Binding-site contacts:
Ligand atom C10 contacts residue ALA109 of chain 1.B at 3.5 Å (hydrophobic).
Ligand atom N11 contacts residue ALA109 of chain 1.B at 3.0 Å (h-bond).
Ligand atom N27 contacts residue ALA57 of chain 1.B at 3.5 Å.
Ligand atom C17 contacts residue LEU29 of chain 1.B at 4.0 Å (hydrophobic).
Ligand atom C14 contacts residue LEU29 of chain 1.B at 3.6 Å (hydrophobic).
Ligand atom C28 contacts residue LEU175 of chain 1.B at 3.7 Å (hydrophobic).
Ligand atom N27 contacts residue GLU107 of chain 1.B at 3.0 Å (salt-bridge).
Ligand atom O29 contacts residue GLU107 of chain 1.B at 4.0 Å.
Ligand atom C9 contacts residue ALA109 of chain 1.B at 3.4 Å (hydrophobic).
Ligand atom C28 contacts residue ALA57 of chain 1.B at 3.9 Å (hydrophobic).
Ligand atom C4 contacts residue SER110 of chain 1.B at 3.0 Å.
Ligand atom C18 contacts residue LEU175 of chain 1.B at 3.8 Å (hydrophobic).
Ligand atom C28 contacts residue ALA109 of chain 1.B at 3.6 Å (hydrophobic).
Ligand atom C26 contacts residue GLU107 of chain 1.B at 3.6 Å.
Ligand atom C28 contacts residue GLU107 of chain 1.B at 3.9 Å.
Ligand atom C10 contacts residue LEU29 of chain 1.B at 3.6 Å (hydrophobic).
Ligand atom C25 contacts residue ILE90 of chain 1.B at 3.5 Å (hydrophobic).
Ligand atom C20 contacts residue LEU175 of chain 1.B at 3.5 Å (hydrophobic).
Ligand atom N11 contacts residue LEU29 of chain 1.B at 3.9 Å.
Ligand atom C12 contacts residue LEU29 of chain 1.B at 3.9 Å (hydrophobic).
Ligand atom C24 contacts residue ILE90 of chain 1.B at 3.7 Å (hydrophobic).
Ligand atom F22 contacts residue VAL37 of chain 1.B at 3.7 Å.
Ligand atom C3 contacts residue SER110 of chain 1.B at 3.6 Å.
Ligand atom C26 contacts residue ALA57 of chain 1.B at 3.7 Å (hydrophobic).
Ligand atom C15 contacts residue LEU29 of chain 1.B at 3.6 Å (hydrophobic).
Ligand atom O29 contacts residue ALA109 of chain 1.B at 2.5 Å (h-bond).
Ligand atom C1 contacts residue LYS111 of chain 1.B at 3.9 Å.
Ligand atom C25 contacts residue LEU175 of chain 1.B at 4.0 Å (hydrophobic).
Ligand atom N13 contacts residue LEU29 of chain 1.B at 3.7 Å.
Ligand atom C8 contacts residue GLY112 of chain 1.B at 3.9 Å.
Ligand atom C9 contacts residue GLY112 of chain 1.B at 3.6 Å.
Ligand atom C1 contacts residue SER110 of chain 1.B at 3.3 Å.
Ligand atom C24 contacts residue MET106 of chain 1.B at 3.5 Å (hydrophobic).
Ligand atom O29 contacts residue TYR108 of chain 1.B at 3.3 Å.
Ligand atom N27 contacts residue LEU175 of chain 1.B at 3.5 Å.
Ligand atom C26 contacts residue LEU175 of chain 1.B at 3.4 Å (hydrophobic).
Ligand atom N2 contacts residue SER110 of chain 1.B at 4.0 Å.
Ligand atom C25 contacts residue GLU107 of chain 1.B at 3.4 Å.
Ligand atom C10 contacts residue GLY112 of chain 1.B at 3.8 Å.
Ligand atom C17 contacts residue LEU175 of chain 1.B at 3.8 Å (hydrophobic).

The protein below binds the small molecule below.
Small molecule (SMILES): CN1CCN(c2ccc3[nH]c(-c4c(N)c5c(F)cccc5[nH]c4=O)nc3c2)CC1

Sequence of chain 1.B:
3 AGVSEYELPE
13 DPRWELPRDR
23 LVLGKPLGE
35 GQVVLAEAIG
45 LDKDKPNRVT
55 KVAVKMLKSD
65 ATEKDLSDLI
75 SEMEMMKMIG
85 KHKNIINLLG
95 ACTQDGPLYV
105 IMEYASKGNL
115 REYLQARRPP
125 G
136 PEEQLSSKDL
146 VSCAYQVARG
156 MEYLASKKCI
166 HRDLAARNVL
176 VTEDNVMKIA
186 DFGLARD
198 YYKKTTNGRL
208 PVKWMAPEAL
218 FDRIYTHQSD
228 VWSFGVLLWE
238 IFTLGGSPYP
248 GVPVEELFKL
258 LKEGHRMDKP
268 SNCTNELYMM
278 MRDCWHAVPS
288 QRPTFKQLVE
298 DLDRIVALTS